Binding-site contacts:
Ligand atom O8 contacts residue LYS6 of chain 2.A at 2.7 Å (salt-bridge).
Ligand atom O11 contacts residue TCW1 of chain 2.C at 0.7 Å.
Ligand atom O11 contacts residue LEU8 of chain 2.A at 3.1 Å.
Ligand atom C17 contacts residue TCW1 of chain 2.C at 1.6 Å.
Ligand atom C3 contacts residue TCW1 of chain 2.C at 0.7 Å.
Ligand atom O10 contacts residue LYS6 of chain 2.A at 3.0 Å (salt-bridge).
Ligand atom C1 contacts residue LYS6 of chain 2.A at 3.6 Å.
Ligand atom C5 contacts residue TCW1 of chain 2.C at 0.4 Å.
Ligand atom C2 contacts residue LYS6 of chain 1.A at 3.4 Å.
Ligand atom O8 contacts residue TCW1 of chain 2.C at 0.1 Å (h-bond).
Ligand atom C15 contacts residue TCW1 of chain 2.C at 2.2 Å.
Ligand atom O10 contacts residue TCW1 of chain 2.C at 0.5 Å (h-bond).
Ligand atom C15 contacts residue ALA99 of chain 1.A at 3.6 Å (hydrophobic).
Ligand atom O13 contacts residue ALA99 of chain 2.A at 3.2 Å.
Ligand atom C3 contacts residue LEU8 of chain 1.A at 3.1 Å (hydrophobic).
Ligand atom C16 contacts residue TCW1 of chain 2.C at 2.0 Å.
Ligand atom C1 contacts residue TCW1 of chain 2.C at 0.8 Å.
Ligand atom O7 contacts residue TCW1 of chain 2.C at 0.5 Å (h-bond).
Ligand atom C19 contacts residue TCW1 of chain 2.C at 1.3 Å.
Ligand atom O8 contacts residue LYS6 of chain 1.A at 2.7 Å (salt-bridge).
Ligand atom O13 contacts residue TCW1 of chain 2.C at 2.9 Å (h-bond).
Ligand atom C16 contacts residue ALA99 of chain 1.A at 3.5 Å (hydrophobic).
Ligand atom C12 contacts residue LEU8 of chain 1.A at 3.0 Å (hydrophobic).
Ligand atom C12 contacts residue TCW1 of chain 2.C at 2.4 Å.
Ligand atom C20 contacts residue THR110 of chain 1.A at 3.3 Å.
Ligand atom C12 contacts residue ALA99 of chain 2.A at 3.7 Å (hydrophobic).
Ligand atom C18 contacts residue TCW1 of chain 2.C at 0.7 Å.
Ligand atom C2 contacts residue TCW1 of chain 2.C at 0.4 Å.
Ligand atom O7 contacts residue LYS6 of chain 1.A at 3.0 Å (salt-bridge).
Ligand atom O13 contacts residue LEU8 of chain 1.A at 2.9 Å.
Ligand atom C4 contacts residue TCW1 of chain 2.C at 1.1 Å.
Ligand atom N9 contacts residue LYS6 of chain 2.A at 3.7 Å.
Ligand atom N9 contacts residue TCW1 of chain 2.C at 0.4 Å.
Ligand atom C17 contacts residue LEU101 of chain 1.A at 3.6 Å (hydrophobic).
Ligand atom C20 contacts residue SER108 of chain 1.A at 3.2 Å.
Ligand atom C1 contacts residue LYS6 of chain 1.A at 3.3 Å.
Ligand atom C4 contacts residue LEU8 of chain 1.A at 3.2 Å (hydrophobic).
Ligand atom C6 contacts residue TCW1 of chain 2.C at 1.0 Å.
Ligand atom C14 contacts residue TCW1 of chain 2.C at 1.9 Å.
Ligand atom C20 contacts residue TCW1 of chain 2.C at 2.9 Å.

Sequence of chain 2.A:
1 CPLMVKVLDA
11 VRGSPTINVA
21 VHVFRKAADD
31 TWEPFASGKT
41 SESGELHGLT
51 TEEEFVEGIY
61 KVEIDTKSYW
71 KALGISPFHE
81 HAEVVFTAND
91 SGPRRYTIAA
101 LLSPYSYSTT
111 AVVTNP

A small-molecule ligand and the protein it binds are described below.
Small molecule (SMILES): Cc1ccc(C(=O)c2cc(O)c(O)c([N+](=O)[O-])c2)cc1

Sequence of chain 1.A:
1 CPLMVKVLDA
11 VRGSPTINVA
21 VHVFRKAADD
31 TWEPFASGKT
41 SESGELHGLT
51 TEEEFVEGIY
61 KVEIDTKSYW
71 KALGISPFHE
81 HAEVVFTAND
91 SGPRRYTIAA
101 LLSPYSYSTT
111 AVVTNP